Binding-site contacts:
Ligand atom O3P contacts residue TYR135 of chain 2.A at 2.6 Å (h-bond).
Ligand atom O1P contacts residue LYS54 of chain 2.A at 2.6 Å (salt-bridge).
Ligand atom CA contacts residue LEU179 of chain 2.A at 3.6 Å (hydrophobic).
Ligand atom C contacts residue ASN231 of chain 2.A at 3.7 Å.
Ligand atom CB contacts residue GLU187 of chain 2.A at 3.5 Å.
Ligand atom N contacts residue ASN180 of chain 2.A at 2.8 Å (h-bond).
Ligand atom O3P contacts residue ARG134 of chain 2.A at 2.8 Å (salt-bridge).
Ligand atom O contacts residue ASN231 of chain 2.A at 2.8 Å (h-bond).
Ligand atom O1P contacts residue ARG61 of chain 2.A at 3.0 Å (salt-bridge).
Ligand atom OE1 contacts residue LYS127 of chain 2.A at 2.6 Å (salt-bridge).
Ligand atom NE contacts residue ARG65 of chain 2.A at 3.5 Å.
Ligand atom CD1 contacts residue ASP230 of chain 2.A at 3.6 Å.
Ligand atom C contacts residue ASN180 of chain 2.A at 3.7 Å.
Ligand atom CB contacts residue ASN231 of chain 2.A at 3.5 Å.
Ligand atom OG contacts residue TRP235 of chain 2.A at 2.9 Å (h-bond).
Ligand atom CA contacts residue ASN231 of chain 2.A at 3.6 Å.
Ligand atom N contacts residue LEU179 of chain 2.A at 3.5 Å.
Ligand atom OG contacts residue GLU187 of chain 2.A at 2.7 Å (salt-bridge).
Ligand atom CD1 contacts residue LYS54 of chain 2.A at 3.6 Å.
Ligand atom CZ contacts residue LEU227 of chain 2.A at 3.7 Å (hydrophobic).
Ligand atom O2P contacts residue ARG134 of chain 2.A at 2.8 Å (salt-bridge).
Ligand atom CD contacts residue ARG65 of chain 2.A at 3.2 Å.
Ligand atom CB contacts residue ASN180 of chain 2.A at 3.3 Å.
Ligand atom CD2 contacts residue ASN55 of chain 2.A at 3.3 Å.
Ligand atom N contacts residue ASN231 of chain 2.A at 2.8 Å (h-bond).
Ligand atom O contacts residue VAL183 of chain 2.A at 3.3 Å.
Ligand atom CB contacts residue ASN180 of chain 2.A at 3.4 Å.
Ligand atom O2P contacts residue ARG61 of chain 2.A at 3.0 Å (salt-bridge).
Ligand atom O3P contacts residue LYS54 of chain 2.A at 3.5 Å.
Ligand atom CA contacts residue ASN231 of chain 2.A at 3.6 Å.
Ligand atom O contacts residue LEU179 of chain 2.A at 3.5 Å.
Ligand atom OE2 contacts residue LYS127 of chain 2.A at 3.3 Å.
Ligand atom CD contacts residue LYS127 of chain 2.A at 3.3 Å.
Ligand atom NH2 contacts residue LEU227 of chain 2.A at 3.6 Å.
Ligand atom CZ contacts residue ARG65 of chain 2.A at 3.6 Å.
Ligand atom CA contacts residue ASN180 of chain 2.A at 3.7 Å.
Ligand atom CG contacts residue ASN231 of chain 2.A at 3.7 Å.
Ligand atom OE2 contacts residue GLY176 of chain 2.A at 3.7 Å.
Ligand atom CA contacts residue ASN180 of chain 2.A at 3.6 Å.
Ligand atom N contacts residue GLU187 of chain 2.A at 3.1 Å (salt-bridge).

A protein and the small-molecule ligand that binds it are described below.
Small molecule (SMILES): CC(C)C[C@@H](C=O)NC(=O)[C@H](CCCNC(N)=[NH2+])NC(=O)[C@H](CCC(=O)O)NC(=O)[C@H](COP(=O)(O)O)NC(=O)[C@H](CC(C)C)NC(=O)[C@H](CO)NC(=O)[C@@H](N)CCCNC(N)=[NH2+]

Sequence of chain 2.A:
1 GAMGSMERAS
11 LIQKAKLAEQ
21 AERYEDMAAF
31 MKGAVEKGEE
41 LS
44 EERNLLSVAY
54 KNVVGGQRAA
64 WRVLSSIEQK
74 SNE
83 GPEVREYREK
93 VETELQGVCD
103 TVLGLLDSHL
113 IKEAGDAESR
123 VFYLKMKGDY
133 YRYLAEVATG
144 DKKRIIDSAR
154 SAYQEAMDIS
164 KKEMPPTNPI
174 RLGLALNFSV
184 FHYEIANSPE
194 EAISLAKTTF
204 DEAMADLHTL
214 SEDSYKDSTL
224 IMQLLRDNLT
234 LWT